This protein binds this small molecule.
Small molecule (SMILES): CC(C)(Cc1nc(-c2ccc(O)cn2)no1)C(=O)NC1=C(C(=O)O)CCCC1

Sequence of chain 1.E:
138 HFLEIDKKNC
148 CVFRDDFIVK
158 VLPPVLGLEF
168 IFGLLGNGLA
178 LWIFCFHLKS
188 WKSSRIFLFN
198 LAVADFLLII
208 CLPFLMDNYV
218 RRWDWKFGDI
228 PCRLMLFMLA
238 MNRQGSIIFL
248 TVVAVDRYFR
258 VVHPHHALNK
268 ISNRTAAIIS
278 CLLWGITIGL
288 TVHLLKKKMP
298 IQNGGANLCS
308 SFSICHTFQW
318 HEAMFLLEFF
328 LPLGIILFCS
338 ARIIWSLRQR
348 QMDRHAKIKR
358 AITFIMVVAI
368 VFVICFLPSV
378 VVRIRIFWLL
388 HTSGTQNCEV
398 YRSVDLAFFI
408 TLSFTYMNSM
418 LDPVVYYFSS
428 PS

Binding-site contacts:
Ligand atom C17 contacts residue PHE309 of chain 1.E at 3.7 Å (hydrophobic).
Ligand atom N15 contacts residue HIS318 of chain 1.E at 3.0 Å.
Ligand atom N15 contacts residue HIS290 of chain 1.E at 3.8 Å.
Ligand atom C22 contacts residue TYR413 of chain 1.E at 3.2 Å (hydrophobic).
Ligand atom O24 contacts residue LEU409 of chain 1.E at 3.5 Å.
Ligand atom C07 contacts residue HIS318 of chain 1.E at 3.5 Å.
Ligand atom C11 contacts residue GLN241 of chain 1.E at 3.7 Å.
Ligand atom C25 contacts residue TYR413 of chain 1.E at 3.7 Å (hydrophobic).
Ligand atom N15 contacts residue LEU291 of chain 1.E at 3.3 Å.
Ligand atom C28 contacts residue LEU233 of chain 1.E at 3.6 Å (hydrophobic).
Ligand atom C07 contacts residue ALA237 of chain 1.E at 3.8 Å (hydrophobic).
Ligand atom O24 contacts residue ARG240 of chain 1.E at 2.3 Å (salt-bridge).
Ligand atom C03 contacts residue LEU291 of chain 1.E at 3.6 Å (hydrophobic).
Ligand atom C26 contacts residue TYR216 of chain 1.E at 3.2 Å (hydrophobic).
Ligand atom O23 contacts residue LEU236 of chain 1.E at 3.3 Å.
Ligand atom C04 contacts residue SER308 of chain 1.E at 3.7 Å.
Ligand atom C25 contacts residue LEU409 of chain 1.E at 3.6 Å (hydrophobic).
Ligand atom C22 contacts residue LEU409 of chain 1.E at 3.7 Å (hydrophobic).
Ligand atom O12 contacts residue MET321 of chain 1.E at 2.8 Å (h-bond).
Ligand atom C09 contacts residue HIS318 of chain 1.E at 3.7 Å.
Ligand atom C13 contacts residue GLU325 of chain 1.E at 3.2 Å.
Ligand atom C27 contacts residue SER307 of chain 1.E at 3.6 Å.
Ligand atom C10 contacts residue THR288 of chain 1.E at 3.5 Å.
Ligand atom C03 contacts residue LEU233 of chain 1.E at 3.6 Å (hydrophobic).
Ligand atom C22 contacts residue LEU236 of chain 1.E at 3.7 Å (hydrophobic).
Ligand atom C11 contacts residue MET321 of chain 1.E at 3.4 Å (hydrophobic).
Ligand atom C25 contacts residue TYR216 of chain 1.E at 3.5 Å (hydrophobic).
Ligand atom C10 contacts residue LEU287 of chain 1.E at 3.2 Å (hydrophobic).
Ligand atom C01 contacts residue ARG240 of chain 1.E at 3.5 Å.
Ligand atom O18 contacts residue SER308 of chain 1.E at 3.2 Å (h-bond).
Ligand atom O23 contacts residue TYR413 of chain 1.E at 2.3 Å (h-bond).
Ligand atom C22 contacts residue ARG240 of chain 1.E at 3.4 Å.
Ligand atom O16 contacts residue LEU291 of chain 1.E at 3.4 Å.
Ligand atom C26 contacts residue LEU212 of chain 1.E at 3.6 Å (hydrophobic).
Ligand atom O12 contacts residue GLN241 of chain 1.E at 2.6 Å (h-bond).
Ligand atom O16 contacts residue HIS318 of chain 1.E at 3.0 Å.
Ligand atom N06 contacts residue ALA237 of chain 1.E at 3.8 Å.
Ligand atom O16 contacts residue SER308 of chain 1.E at 3.6 Å (h-bond).
Ligand atom O18 contacts residue PHE309 of chain 1.E at 3.2 Å.
Ligand atom C05 contacts residue HIS318 of chain 1.E at 3.4 Å.